Binding-site contacts:
Ligand atom NB contacts residue MET57 of chain 2.P at 2.8 Å (h-bond).
Ligand atom O2D contacts residue TYR35 of chain 2.O at 2.5 Å (h-bond).
Ligand atom C1D contacts residue MET57 of chain 2.O at 3.4 Å (hydrophobic).
Ligand atom NC contacts residue MET57 of chain 2.P at 2.9 Å (h-bond).
Ligand atom NA contacts residue MET57 of chain 2.P at 3.1 Å (h-bond).
Ligand atom CBC contacts residue SER168 of chain 2.O at 3.4 Å.
Ligand atom CGD contacts residue ARG20 of chain 2.P at 3.0 Å.
Ligand atom O1C contacts residue LYS169 of chain 2.O at 2.5 Å (salt-bridge).
Ligand atom O1B contacts residue SO41 of chain 2.VB at 3.4 Å (h-bond).
Ligand atom O1C contacts residue SER168 of chain 2.O at 2.8 Å.
Ligand atom CMB contacts residue GLU61 of chain 2.O at 3.2 Å.
Ligand atom ND contacts residue MET57 of chain 2.O at 3.0 Å.
Ligand atom O1D contacts residue ARG20 of chain 2.P at 2.8 Å (salt-bridge).
Ligand atom FE contacts residue MET57 of chain 2.O at 2.4 Å.
Ligand atom O2C contacts residue SER168 of chain 2.P at 3.3 Å.
Ligand atom NA contacts residue MET57 of chain 2.O at 3.1 Å (h-bond).
Ligand atom FE contacts residue MET57 of chain 2.P at 2.4 Å.
Ligand atom O2B contacts residue ARG58 of chain 2.O at 3.3 Å.
Ligand atom O2B contacts residue SER168 of chain 2.P at 2.3 Å (h-bond).
Ligand atom C1B contacts residue MET57 of chain 2.O at 3.5 Å (hydrophobic).
Ligand atom CMD contacts residue MET57 of chain 2.P at 3.3 Å (hydrophobic).
Ligand atom O2D contacts residue ARG20 of chain 2.P at 2.6 Å (salt-bridge).
Ligand atom CGB contacts residue SER168 of chain 2.P at 3.3 Å.
Ligand atom CHB contacts residue MET57 of chain 2.O at 3.4 Å (hydrophobic).
Ligand atom O1A contacts residue TYR35 of chain 2.P at 2.9 Å (h-bond).
Ligand atom CHB contacts residue MET57 of chain 2.P at 3.5 Å (hydrophobic).
Ligand atom CGA contacts residue ARG20 of chain 2.O at 3.5 Å.
Ligand atom C1B contacts residue MET57 of chain 2.P at 3.3 Å (hydrophobic).
Ligand atom O2A contacts residue MET31 of chain 2.P at 3.1 Å.
Ligand atom CGC contacts residue SER168 of chain 2.O at 3.5 Å.
Ligand atom NC contacts residue MET57 of chain 2.O at 3.3 Å (h-bond).
Ligand atom O2A contacts residue ARG20 of chain 2.O at 3.1 Å (salt-bridge).
Ligand atom CMD contacts residue MET31 of chain 2.O at 3.4 Å (hydrophobic).
Ligand atom CMD contacts residue GLU61 of chain 2.P at 3.3 Å.
Ligand atom O1A contacts residue ARG20 of chain 2.O at 3.1 Å (salt-bridge).
Ligand atom O1B contacts residue LYS50 of chain 2.P at 2.7 Å (salt-bridge).
Ligand atom CBB contacts residue GLU61 of chain 2.O at 3.5 Å.
Ligand atom O1C contacts residue ALA167 of chain 2.O at 3.5 Å (h-bond).
Ligand atom ND contacts residue MET57 of chain 2.P at 3.2 Å (h-bond).
Ligand atom NB contacts residue MET57 of chain 2.O at 3.1 Å (h-bond).

Sequence of chain 2.O:
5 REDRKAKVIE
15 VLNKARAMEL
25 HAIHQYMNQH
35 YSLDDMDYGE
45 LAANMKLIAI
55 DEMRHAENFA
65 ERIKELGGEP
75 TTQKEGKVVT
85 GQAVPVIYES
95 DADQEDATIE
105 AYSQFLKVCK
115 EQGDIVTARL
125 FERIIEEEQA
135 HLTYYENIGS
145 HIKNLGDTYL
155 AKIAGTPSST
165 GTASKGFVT

Sequence of chain 2.P:
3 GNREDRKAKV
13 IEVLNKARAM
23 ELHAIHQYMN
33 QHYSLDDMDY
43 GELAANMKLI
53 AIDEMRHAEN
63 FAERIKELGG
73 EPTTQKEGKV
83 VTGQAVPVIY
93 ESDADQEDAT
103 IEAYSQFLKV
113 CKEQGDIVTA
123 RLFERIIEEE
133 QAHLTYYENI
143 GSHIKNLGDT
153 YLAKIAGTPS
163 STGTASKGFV

The small molecule below binds the protein below.
Small molecule (SMILES): CC1=C(CCC(=O)O)C2=Cc3c(CCC(=O)O)c(C)c4n3[Fe@]35n6c(c(C)c(CCC(=O)O)c6=CC1=[N+]23)=CC1=[N+]5C(=C4)C(C)=C1CCC(=O)O